Binding-site contacts:
Ligand atom O2 contacts residue GLY195 of chain 1.B at 3.8 Å.
Ligand atom P' contacts residue GLY74 of chain 1.B at 4.1 Å.
Ligand atom O5 contacts residue GLY74 of chain 1.B at 3.6 Å.
Ligand atom O3X contacts residue LYS237 of chain 1.B at 3.9 Å.
Ligand atom O1X contacts residue ILE159 of chain 1.B at 4.2 Å.
Ligand atom O1 contacts residue GLY158 of chain 1.B at 2.7 Å (h-bond).
Ligand atom C2 contacts residue LEU194 of chain 1.B at 3.5 Å (hydrophobic).
Ligand atom C1 contacts residue LEU194 of chain 1.B at 4.0 Å (hydrophobic).
Ligand atom P' contacts residue THR169 of chain 1.B at 3.6 Å.
Ligand atom O2 contacts residue PHE73 of chain 1.B at 3.5 Å.
Ligand atom C3 contacts residue GLY160 of chain 1.B at 3.5 Å.
Ligand atom O1 contacts residue ILE193 of chain 1.B at 3.6 Å.
Ligand atom C2 contacts residue ASP192 of chain 1.B at 3.0 Å.
Ligand atom O5 contacts residue THR169 of chain 1.B at 4.0 Å.
Ligand atom C1 contacts residue ILE159 of chain 1.B at 3.9 Å (hydrophobic).
Ligand atom O3X contacts residue ALA76 of chain 1.B at 3.2 Å (h-bond).
Ligand atom C5 contacts residue GLY160 of chain 1.B at 4.0 Å.
Ligand atom O3X contacts residue GLU75 of chain 1.B at 3.5 Å (salt-bridge).
Ligand atom O4 contacts residue PHE73 of chain 1.B at 3.3 Å (h-bond).
Ligand atom O2 contacts residue LEU194 of chain 1.B at 3.3 Å (h-bond).
Ligand atom O2X contacts residue GLY74 of chain 1.B at 3.6 Å.
Ligand atom C3 contacts residue ASP192 of chain 1.B at 3.4 Å.
Ligand atom C2 contacts residue GLY160 of chain 1.B at 4.1 Å.
Ligand atom O5 contacts residue PHE73 of chain 1.B at 4.2 Å.
Ligand atom O2X contacts residue GLU75 of chain 1.B at 2.8 Å (salt-bridge).
Ligand atom O3X contacts residue GLY74 of chain 1.B at 4.1 Å.
Ligand atom C2 contacts residue ILE193 of chain 1.B at 4.1 Å (hydrophobic).
Ligand atom O5 contacts residue GLU75 of chain 1.B at 4.1 Å.
Ligand atom O1 contacts residue LEU194 of chain 1.B at 3.1 Å (h-bond).
Ligand atom C1 contacts residue GLY158 of chain 1.B at 3.1 Å.
Ligand atom O1X contacts residue THR169 of chain 1.B at 3.6 Å.
Ligand atom O3 contacts residue ASP192 of chain 1.B at 2.8 Å (salt-bridge).
Ligand atom P' contacts residue GLU75 of chain 1.B at 3.6 Å.
Ligand atom O2 contacts residue ASP192 of chain 1.B at 2.9 Å (salt-bridge).
Ligand atom O2X contacts residue THR169 of chain 1.B at 2.5 Å (h-bond).
Ligand atom O3 contacts residue ILE170 of chain 1.B at 3.8 Å.
Ligand atom O3 contacts residue GLY160 of chain 1.B at 3.9 Å.
Ligand atom P' contacts residue LYS237 of chain 1.B at 3.9 Å.
Ligand atom C5 contacts residue ILE159 of chain 1.B at 3.9 Å (hydrophobic).
Ligand atom O1X contacts residue LYS237 of chain 1.B at 2.8 Å (salt-bridge).

Sequence of chain 1.B:
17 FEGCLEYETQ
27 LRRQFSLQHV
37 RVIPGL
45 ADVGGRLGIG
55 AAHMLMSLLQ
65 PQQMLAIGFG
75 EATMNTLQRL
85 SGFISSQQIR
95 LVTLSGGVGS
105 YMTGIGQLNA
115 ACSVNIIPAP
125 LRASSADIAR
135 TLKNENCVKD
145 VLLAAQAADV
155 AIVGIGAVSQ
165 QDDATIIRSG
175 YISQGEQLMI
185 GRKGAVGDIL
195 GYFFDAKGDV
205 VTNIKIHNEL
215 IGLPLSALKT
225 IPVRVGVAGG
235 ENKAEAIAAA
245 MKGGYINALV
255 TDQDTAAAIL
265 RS

The small molecule below binds the protein below.
Small molecule (SMILES): O=P(O)(O)OC[C@H]1O[C@H](O)[C@H](O)[C@@H]1O